Binding-site contacts:
Ligand atom C8 contacts residue ILE1132 of chain 1.C at 3.8 Å (hydrophobic).
Ligand atom C8 contacts residue ASN1134 of chain 1.C at 4.3 Å.
Ligand atom C5 contacts residue ASN1134 of chain 1.C at 3.6 Å.
Ligand atom C2 contacts residue ASN1134 of chain 1.C at 2.5 Å.
Ligand atom C7 contacts residue ASN1134 of chain 1.C at 4.1 Å.
Ligand atom O5 contacts residue ASN1134 of chain 1.C at 2.3 Å (h-bond).
Ligand atom C4 contacts residue ASN1134 of chain 1.C at 4.2 Å.
Ligand atom N2 contacts residue ASN1134 of chain 1.C at 3.0 Å (h-bond).
Ligand atom C3 contacts residue ASN1134 of chain 1.C at 3.8 Å.
Ligand atom C1 contacts residue ASN1134 of chain 1.C at 1.4 Å.

Sequence of chain 1.C:
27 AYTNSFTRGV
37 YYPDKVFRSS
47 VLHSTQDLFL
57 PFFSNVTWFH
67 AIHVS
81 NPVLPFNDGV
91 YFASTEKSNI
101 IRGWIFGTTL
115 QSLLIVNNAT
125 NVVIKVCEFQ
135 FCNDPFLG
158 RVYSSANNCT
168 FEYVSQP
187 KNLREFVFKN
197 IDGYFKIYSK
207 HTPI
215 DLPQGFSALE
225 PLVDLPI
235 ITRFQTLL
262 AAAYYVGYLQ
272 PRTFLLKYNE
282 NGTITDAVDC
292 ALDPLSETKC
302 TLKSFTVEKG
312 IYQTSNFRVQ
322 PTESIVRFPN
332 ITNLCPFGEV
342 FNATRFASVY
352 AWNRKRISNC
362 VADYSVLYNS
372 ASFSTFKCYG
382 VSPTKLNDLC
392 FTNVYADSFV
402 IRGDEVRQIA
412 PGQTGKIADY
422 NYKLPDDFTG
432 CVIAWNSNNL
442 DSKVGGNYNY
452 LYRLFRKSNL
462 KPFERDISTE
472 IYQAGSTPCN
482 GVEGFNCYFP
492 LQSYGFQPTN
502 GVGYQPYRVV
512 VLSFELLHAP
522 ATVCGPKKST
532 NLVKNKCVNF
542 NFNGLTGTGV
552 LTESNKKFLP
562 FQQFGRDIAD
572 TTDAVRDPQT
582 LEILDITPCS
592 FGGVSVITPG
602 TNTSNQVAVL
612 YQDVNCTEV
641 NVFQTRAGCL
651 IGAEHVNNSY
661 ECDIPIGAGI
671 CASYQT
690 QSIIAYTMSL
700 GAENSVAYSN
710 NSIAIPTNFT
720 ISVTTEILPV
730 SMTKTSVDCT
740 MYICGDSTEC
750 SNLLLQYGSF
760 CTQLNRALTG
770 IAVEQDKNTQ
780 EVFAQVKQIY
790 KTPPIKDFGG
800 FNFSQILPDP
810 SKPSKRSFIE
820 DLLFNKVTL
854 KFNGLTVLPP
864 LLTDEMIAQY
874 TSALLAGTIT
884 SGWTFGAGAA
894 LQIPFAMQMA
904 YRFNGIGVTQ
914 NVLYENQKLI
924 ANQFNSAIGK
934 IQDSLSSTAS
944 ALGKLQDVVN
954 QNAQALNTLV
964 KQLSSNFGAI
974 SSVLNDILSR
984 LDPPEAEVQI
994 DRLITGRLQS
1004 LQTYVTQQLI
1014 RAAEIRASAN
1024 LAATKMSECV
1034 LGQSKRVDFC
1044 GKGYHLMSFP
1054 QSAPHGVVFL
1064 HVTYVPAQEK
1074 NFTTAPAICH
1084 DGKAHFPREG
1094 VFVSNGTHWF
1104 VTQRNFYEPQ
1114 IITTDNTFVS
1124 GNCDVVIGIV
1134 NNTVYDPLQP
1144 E

A protein and the small-molecule ligand that binds it are described below.
Small molecule (SMILES): CC(=O)N[C@@H]1[C@@H](O)[C@H](O)[C@@H](CO)O[C@H]1O